Sequence of chain 4.A:
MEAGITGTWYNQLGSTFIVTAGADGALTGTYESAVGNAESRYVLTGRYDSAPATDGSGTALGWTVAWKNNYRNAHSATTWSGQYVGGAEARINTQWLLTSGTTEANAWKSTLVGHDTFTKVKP

Sequence of chain 3.A:
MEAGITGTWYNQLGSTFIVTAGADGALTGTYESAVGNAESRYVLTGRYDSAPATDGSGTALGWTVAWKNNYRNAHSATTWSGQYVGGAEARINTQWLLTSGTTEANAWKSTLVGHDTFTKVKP

Binding-site contacts:
Ligand atom CE2 contacts residue TRP108 of chain 4.A at 3.3 Å (hydrophobic).
Ligand atom CB contacts residue TRP67 of chain 3.A at 3.6 Å (hydrophobic).
Ligand atom CB contacts residue SER15 of chain 3.A at 2.6 Å.
Ligand atom O contacts residue LYS109 of chain 4.A at 2.9 Å (salt-bridge).
Ligand atom OE2 contacts residue ARG72 of chain 3.A at 3.0 Å (salt-bridge).
Ligand atom CA contacts residue SER15 of chain 3.A at 3.6 Å.
Ligand atom OXT contacts residue ALA34 of chain 3.A at 2.9 Å (h-bond).
Ligand atom NE2 contacts residue SER76 of chain 3.A at 2.8 Å (h-bond).
Ligand atom C contacts residue ALA34 of chain 3.A at 3.3 Å (hydrophobic).
Ligand atom CA contacts residue SER33 of chain 3.A at 3.3 Å.
Ligand atom NE2 contacts residue TRP67 of chain 3.A at 3.4 Å.
Ligand atom NE2 contacts residue THR78 of chain 3.A at 2.7 Å (h-bond).
Ligand atom CD contacts residue ARG72 of chain 3.A at 3.3 Å.
Ligand atom OXT contacts residue GLY14 of chain 3.A at 3.1 Å.
Ligand atom NE2 contacts residue LEU98 of chain 3.A at 3.5 Å.
Ligand atom OXT contacts residue LEU13 of chain 3.A at 3.6 Å.
Ligand atom CH2 contacts residue TRP108 of chain 4.A at 3.5 Å (hydrophobic).
Ligand atom CG contacts residue TYR31 of chain 3.A at 3.5 Å (hydrophobic).
Ligand atom NZ contacts residue GLU32 of chain 3.A at 3.4 Å.
Ligand atom C contacts residue SER15 of chain 3.A at 3.5 Å.
Ligand atom CZ contacts residue TRP96 of chain 3.A at 3.5 Å (hydrophobic).
Ligand atom CE1 contacts residue TRP67 of chain 3.A at 3.3 Å (hydrophobic).
Ligand atom CG contacts residue SER15 of chain 3.A at 3.6 Å.
Ligand atom NZ contacts residue SER33 of chain 3.A at 3.6 Å.
Ligand atom OE1 contacts residue ARG72 of chain 3.A at 3.0 Å (salt-bridge).
Ligand atom OXT contacts residue SER15 of chain 3.A at 2.9 Å (h-bond).
Ligand atom CG contacts residue TRP108 of chain 4.A at 3.6 Å (hydrophobic).
Ligand atom CD contacts residue ARG72 of chain 3.A at 3.6 Å.
Ligand atom CD contacts residue SER33 of chain 3.A at 3.0 Å.
Ligand atom CB contacts residue SER33 of chain 3.A at 3.2 Å.
Ligand atom CB contacts residue TYR42 of chain 3.A at 3.4 Å (hydrophobic).
Ligand atom CD2 contacts residue SER76 of chain 3.A at 3.5 Å.
Ligand atom CE1 contacts residue TRP108 of chain 4.A at 3.6 Å (hydrophobic).
Ligand atom CD1 contacts residue TRP108 of chain 4.A at 3.6 Å (hydrophobic).
Ligand atom CD2 contacts residue TRP108 of chain 4.A at 3.3 Å (hydrophobic).
Ligand atom O contacts residue TYR31 of chain 3.A at 3.2 Å (h-bond).
Ligand atom CG contacts residue SER33 of chain 3.A at 3.6 Å.
Ligand atom CE contacts residue SER40 of chain 3.A at 3.1 Å.
Ligand atom NZ contacts residue SER40 of chain 3.A at 2.9 Å (h-bond).
Ligand atom NZ contacts residue TYR31 of chain 3.A at 3.0 Å.

This small molecule binds to this protein.
Small molecule (SMILES): NC(=O)CC[C@H](NC(=O)[C@@H]1CCCN1C(=O)[C@H](CC1=CNCN1)NC(=O)[C@H](CO)NC(=O)[C@@H](N)Cc1c[nH]c2ccccc12)C(=O)N[C@@H](Cc1ccccc1)C(=O)N[C@@H](CCC(=O)O)C(=O)N[C@@H](CCCC[NH3+])C(=O)O